Binding-site contacts:
Ligand atom N63 contacts residue PHE154 of chain 1.A at 3.7 Å.
Ligand atom O82 contacts residue PHE154 of chain 1.A at 4.0 Å.
Ligand atom O81 contacts residue PHE154 of chain 1.A at 4.3 Å.
Ligand atom C72 contacts residue PHE154 of chain 1.A at 3.8 Å (hydrophobic).
Ligand atom C67 contacts residue PHE154 of chain 1.A at 3.9 Å (hydrophobic).
Ligand atom C65 contacts residue PHE154 of chain 1.A at 3.6 Å (hydrophobic).
Ligand atom C68 contacts residue PHE154 of chain 1.A at 3.3 Å (hydrophobic).
Ligand atom C71 contacts residue PHE154 of chain 1.A at 3.6 Å (hydrophobic).
Ligand atom S73 contacts residue PHE154 of chain 1.A at 4.1 Å.
Ligand atom C70 contacts residue PHE154 of chain 1.A at 3.8 Å (hydrophobic).
Ligand atom S75 contacts residue PHE154 of chain 1.A at 4.3 Å.
Ligand atom C62 contacts residue PHE154 of chain 1.A at 4.2 Å (hydrophobic).
Ligand atom O82 contacts residue PRO155 of chain 1.A at 4.3 Å.
Ligand atom C66 contacts residue PHE154 of chain 1.A at 3.2 Å (hydrophobic).
Ligand atom C74 contacts residue PHE154 of chain 1.A at 3.8 Å (hydrophobic).
Ligand atom O79 contacts residue PHE154 of chain 1.A at 3.3 Å.
Ligand atom C76 contacts residue PHE154 of chain 1.A at 4.0 Å (hydrophobic).
Ligand atom C61 contacts residue PHE154 of chain 1.A at 4.3 Å (hydrophobic).
Ligand atom C69 contacts residue PHE154 of chain 1.A at 3.4 Å (hydrophobic).

The protein below binds the small molecule below.
Small molecule (SMILES): Cc1ccc(C(=O)Nc2ccc(S(=O)(=O)O)c3cc(S(=O)(=O)O)cc(S(=O)(=O)O)c23)cc1NC(=O)c1cccc(NC(=O)Nc2cccc(C(=O)Nc3cc(C(=O)Nc4ccc(S(=O)(=O)O)c5cc(S(=O)(=O)O)cc(S(=O)(=O)O)c45)ccc3C)c2)c1

Sequence of chain 1.A:
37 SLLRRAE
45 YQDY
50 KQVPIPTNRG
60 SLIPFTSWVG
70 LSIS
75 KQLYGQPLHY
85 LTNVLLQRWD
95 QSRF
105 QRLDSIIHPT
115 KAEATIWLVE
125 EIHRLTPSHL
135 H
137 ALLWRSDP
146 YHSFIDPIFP